Sequence of chain 1.A:
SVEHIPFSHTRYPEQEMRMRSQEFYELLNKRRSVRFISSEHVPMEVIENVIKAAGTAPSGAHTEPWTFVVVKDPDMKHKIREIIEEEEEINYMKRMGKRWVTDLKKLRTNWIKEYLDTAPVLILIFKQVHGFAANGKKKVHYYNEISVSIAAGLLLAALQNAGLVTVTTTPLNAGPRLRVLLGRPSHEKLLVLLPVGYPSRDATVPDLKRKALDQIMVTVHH

The protein below binds the small molecule below.
Small molecule (SMILES): N[C@@H](Cc1ccc(O)c(I)c1)C(=O)O

Sequence of chain 1.B:
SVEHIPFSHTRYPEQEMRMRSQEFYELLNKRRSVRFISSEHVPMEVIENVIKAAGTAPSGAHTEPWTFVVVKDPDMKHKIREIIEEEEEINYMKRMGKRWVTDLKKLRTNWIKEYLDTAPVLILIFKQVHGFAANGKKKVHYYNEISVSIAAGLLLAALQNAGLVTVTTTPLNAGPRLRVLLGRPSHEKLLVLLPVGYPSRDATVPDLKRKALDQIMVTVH

Binding-site contacts:
Ligand atom C contacts residue GLU121 of chain 1.A at 3.8 Å.
Ligand atom OXT contacts residue THR142 of chain 1.A at 3.5 Å.
Ligand atom IE contacts residue TYR175 of chain 1.B at 3.7 Å.
Ligand atom O contacts residue FMN1 of chain 1.C at 2.8 Å (h-bond).
Ligand atom CG contacts residue FMN1 of chain 1.C at 3.0 Å.
Ligand atom CC contacts residue FMN1 of chain 1.C at 3.5 Å.
Ligand atom CG contacts residue LEU137 of chain 1.A at 3.6 Å (hydrophobic).
Ligand atom O contacts residue LYS146 of chain 1.A at 3.1 Å (salt-bridge).
Ligand atom CH contacts residue FMN1 of chain 1.C at 3.0 Å.
Ligand atom OF contacts residue ALA94 of chain 1.B at 2.8 Å (h-bond).
Ligand atom OF contacts residue FMN1 of chain 1.C at 2.7 Å (h-bond).
Ligand atom N contacts residue FMN1 of chain 1.C at 2.7 Å (h-bond).
Ligand atom CF contacts residue FMN1 of chain 1.C at 3.4 Å.
Ligand atom N contacts residue GLU121 of chain 1.A at 2.8 Å (salt-bridge).
Ligand atom CG contacts residue LEU140 of chain 1.A at 3.8 Å (hydrophobic).
Ligand atom OXT contacts residue TYR125 of chain 1.A at 2.5 Å (h-bond).
Ligand atom OXT contacts residue ASN143 of chain 1.A at 3.6 Å (h-bond).
Ligand atom IE contacts residue TYR176 of chain 1.B at 3.9 Å.
Ligand atom CD contacts residue FMN1 of chain 1.C at 3.6 Å.
Ligand atom CA contacts residue GLU121 of chain 1.A at 3.3 Å.
Ligand atom CF contacts residue ALA94 of chain 1.B at 3.9 Å (hydrophobic).
Ligand atom IE contacts residue GLY93 of chain 1.B at 3.7 Å.
Ligand atom CA contacts residue FMN1 of chain 1.C at 3.7 Å.
Ligand atom C contacts residue FMN1 of chain 1.C at 3.4 Å.
Ligand atom C contacts residue TYR125 of chain 1.A at 3.6 Å (hydrophobic).
Ligand atom CE contacts residue FMN1 of chain 1.C at 3.7 Å.
Ligand atom C contacts residue LYS146 of chain 1.A at 3.2 Å.
Ligand atom CE contacts residue LEU137 of chain 1.A at 3.6 Å (hydrophobic).
Ligand atom CD contacts residue TRP133 of chain 1.A at 3.8 Å (hydrophobic).
Ligand atom N contacts residue THR203 of chain 1.A at 3.4 Å (h-bond).
Ligand atom CC contacts residue LEU137 of chain 1.A at 3.5 Å (hydrophobic).
Ligand atom OF contacts residue LEU140 of chain 1.A at 3.9 Å.
Ligand atom IE contacts residue ALA94 of chain 1.B at 3.6 Å.
Ligand atom CB contacts residue TYR125 of chain 1.A at 3.5 Å (hydrophobic).
Ligand atom OXT contacts residue LYS146 of chain 1.A at 2.7 Å (salt-bridge).
Ligand atom CB contacts residue LEU137 of chain 1.A at 3.5 Å (hydrophobic).
Ligand atom CH contacts residue LEU137 of chain 1.A at 3.7 Å (hydrophobic).
Ligand atom O contacts residue GLU121 of chain 1.A at 3.7 Å.
Ligand atom CF contacts residue LEU137 of chain 1.A at 3.5 Å (hydrophobic).
Ligand atom CD contacts residue LEU137 of chain 1.A at 3.7 Å (hydrophobic).